The protein below binds the small molecule below.
Small molecule (SMILES): CC(=O)N[C@H]1[C@H](O[C@H]2[C@H](O)[C@@H](NC(C)=O)CO[C@@H]2CO)O[C@H](CO)[C@@H](O)[C@@H]1O

Binding-site contacts:
Ligand atom C1 contacts residue SER391 of chain 1.D at 3.6 Å.
Ligand atom O5 contacts residue ASN389 of chain 1.D at 2.4 Å (h-bond).
Ligand atom C5 contacts residue ASN389 of chain 1.D at 3.7 Å.
Ligand atom C8 contacts residue ASN389 of chain 1.D at 4.4 Å.
Ligand atom C7 contacts residue NAG1 of chain 1.EA at 4.2 Å.
Ligand atom C3 contacts residue ASN389 of chain 1.D at 3.8 Å.
Ligand atom C1 contacts residue ASN389 of chain 1.D at 1.5 Å.
Ligand atom N2 contacts residue ASN389 of chain 1.D at 3.0 Å (h-bond).
Ligand atom C7 contacts residue ASN389 of chain 1.D at 3.3 Å.
Ligand atom O7 contacts residue ASN389 of chain 1.D at 3.3 Å (h-bond).
Ligand atom C8 contacts residue THR376 of chain 1.D at 3.9 Å.
Ligand atom C8 contacts residue THR375 of chain 1.D at 3.5 Å.
Ligand atom C6 contacts residue SER391 of chain 1.D at 4.4 Å.
Ligand atom O6 contacts residue SER391 of chain 1.D at 4.2 Å.
Ligand atom O5 contacts residue SER391 of chain 1.D at 3.6 Å.
Ligand atom C8 contacts residue NAG1 of chain 1.EA at 3.3 Å.
Ligand atom C4 contacts residue ASN389 of chain 1.D at 4.3 Å.
Ligand atom O7 contacts residue NAG1 of chain 1.EA at 3.9 Å.
Ligand atom C5 contacts residue SER391 of chain 1.D at 3.8 Å.
Ligand atom C2 contacts residue ASN389 of chain 1.D at 2.5 Å.

Sequence of chain 1.D:
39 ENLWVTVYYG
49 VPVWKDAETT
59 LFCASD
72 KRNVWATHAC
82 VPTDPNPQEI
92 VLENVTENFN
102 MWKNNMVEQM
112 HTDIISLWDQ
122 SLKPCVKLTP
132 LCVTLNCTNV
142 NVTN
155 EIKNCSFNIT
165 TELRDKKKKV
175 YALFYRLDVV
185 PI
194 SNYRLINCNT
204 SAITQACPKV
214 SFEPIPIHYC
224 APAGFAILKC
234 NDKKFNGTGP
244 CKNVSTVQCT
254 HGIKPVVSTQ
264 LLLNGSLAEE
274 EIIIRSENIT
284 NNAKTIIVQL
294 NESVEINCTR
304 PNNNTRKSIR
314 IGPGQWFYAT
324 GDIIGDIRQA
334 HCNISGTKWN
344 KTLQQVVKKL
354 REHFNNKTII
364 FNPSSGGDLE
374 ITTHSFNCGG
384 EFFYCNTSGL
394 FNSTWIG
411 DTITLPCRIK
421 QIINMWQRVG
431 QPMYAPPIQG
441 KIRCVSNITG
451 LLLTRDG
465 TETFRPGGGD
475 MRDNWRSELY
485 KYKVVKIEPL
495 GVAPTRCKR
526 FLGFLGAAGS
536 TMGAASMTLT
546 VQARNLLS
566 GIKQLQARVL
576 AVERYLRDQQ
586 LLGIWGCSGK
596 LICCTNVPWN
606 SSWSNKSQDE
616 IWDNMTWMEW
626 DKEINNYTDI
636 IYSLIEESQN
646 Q